Binding-site contacts:
Ligand atom C26 contacts residue TRP21 of chain 1.A at 3.7 Å (hydrophobic).
Ligand atom C32 contacts residue TRP21 of chain 1.A at 3.6 Å (hydrophobic).
Ligand atom O35 contacts residue HIS111 of chain 1.A at 3.3 Å (h-bond).
Ligand atom O1 contacts residue CYS304 of chain 1.A at 3.4 Å.
Ligand atom O31 contacts residue TRP21 of chain 1.A at 3.5 Å.
Ligand atom C12 contacts residue PHE123 of chain 1.A at 3.6 Å (hydrophobic).
Ligand atom C22 contacts residue PHE123 of chain 1.A at 3.8 Å (hydrophobic).
Ligand atom C6 contacts residue TRP112 of chain 1.A at 3.5 Å (hydrophobic).
Ligand atom C10 contacts residue PHE116 of chain 1.A at 3.8 Å (hydrophobic).
Ligand atom C1 contacts residue CYS304 of chain 1.A at 3.5 Å (hydrophobic).
Ligand atom C33 contacts residue HIS111 of chain 1.A at 3.3 Å.
Ligand atom C11 contacts residue TRP80 of chain 1.A at 3.4 Å (hydrophobic).
Ligand atom O20 contacts residue PHE123 of chain 1.A at 3.6 Å.
Ligand atom O2 contacts residue ALA301 of chain 1.A at 3.4 Å (h-bond).
Ligand atom C10 contacts residue TRP112 of chain 1.A at 3.5 Å (hydrophobic).
Ligand atom C10 contacts residue THR114 of chain 1.A at 3.7 Å.
Ligand atom O34 contacts residue TYR49 of chain 1.A at 2.8 Å (h-bond).
Ligand atom O35 contacts residue TRP112 of chain 1.A at 3.0 Å (h-bond).
Ligand atom C32 contacts residue NAP1 of chain 1.E at 3.6 Å.
Ligand atom C12 contacts residue TRP112 of chain 1.A at 3.3 Å (hydrophobic).
Ligand atom O35 contacts residue NAP1 of chain 1.E at 3.5 Å (h-bond).
Ligand atom C11 contacts residue TRP112 of chain 1.A at 3.5 Å (hydrophobic).
Ligand atom C33 contacts residue NAP1 of chain 1.E at 3.5 Å.
Ligand atom O34 contacts residue HIS111 of chain 1.A at 2.7 Å (h-bond).
Ligand atom C1 contacts residue TRP112 of chain 1.A at 3.5 Å (hydrophobic).
Ligand atom O1 contacts residue TRP112 of chain 1.A at 3.8 Å.
Ligand atom C3 contacts residue TRP112 of chain 1.A at 3.3 Å (hydrophobic).
Ligand atom C4 contacts residue TRP112 of chain 1.A at 3.3 Å (hydrophobic).
Ligand atom C5 contacts residue ALA301 of chain 1.A at 3.5 Å (hydrophobic).
Ligand atom C28 contacts residue TRP21 of chain 1.A at 3.2 Å (hydrophobic).
Ligand atom O2 contacts residue TYR310 of chain 1.A at 3.4 Å.
Ligand atom F27 contacts residue TYR49 of chain 1.A at 3.7 Å.
Ligand atom F27 contacts residue VAL48 of chain 1.A at 3.1 Å.
Ligand atom C12 contacts residue TRP80 of chain 1.A at 3.5 Å (hydrophobic).
Ligand atom O34 contacts residue NAP1 of chain 1.E at 3.0 Å.
Ligand atom C11 contacts residue PHE123 of chain 1.A at 3.8 Å (hydrophobic).
Ligand atom C5 contacts residue TRP112 of chain 1.A at 3.4 Å (hydrophobic).
Ligand atom F27 contacts residue TRP21 of chain 1.A at 3.7 Å.
Ligand atom O2 contacts residue CYS304 of chain 1.A at 3.5 Å.
Ligand atom O1 contacts residue THR114 of chain 1.A at 3.0 Å (h-bond).

This protein binds this small molecule.
Small molecule (SMILES): O=C(O)COc1cc(F)ccc1C(=O)NCc1cccc(C(=O)O)c1

Sequence of chain 1.A:
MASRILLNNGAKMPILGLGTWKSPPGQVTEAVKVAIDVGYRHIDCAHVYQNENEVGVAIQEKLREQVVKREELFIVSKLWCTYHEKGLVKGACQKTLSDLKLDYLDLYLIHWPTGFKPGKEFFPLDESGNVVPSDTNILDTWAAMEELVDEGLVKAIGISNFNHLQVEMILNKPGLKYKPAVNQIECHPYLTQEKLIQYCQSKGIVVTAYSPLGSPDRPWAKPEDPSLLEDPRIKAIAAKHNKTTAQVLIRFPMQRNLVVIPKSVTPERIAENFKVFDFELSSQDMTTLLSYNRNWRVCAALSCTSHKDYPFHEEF